The small molecule below binds the protein below.
Small molecule (SMILES): OC[C@H]1O[C@@H](O)[C@H](O)[C@@H](O)[C@@H]1O

Binding-site contacts:
Ligand atom C3 contacts residue ASP185 of chain 1.A at 3.7 Å.
Ligand atom C3 contacts residue ARG172 of chain 1.A at 3.9 Å.
Ligand atom O6 contacts residue SER266 of chain 1.A at 4.3 Å.
Ligand atom C2 contacts residue NDP1 of chain 1.G at 3.9 Å.
Ligand atom O1 contacts residue ASP185 of chain 1.A at 3.8 Å.
Ligand atom O4 contacts residue PHE163 of chain 1.A at 4.3 Å.
Ligand atom O3 contacts residue ASP185 of chain 1.A at 2.8 Å (salt-bridge).
Ligand atom O1 contacts residue LYS104 of chain 1.A at 2.6 Å (salt-bridge).
Ligand atom C5 contacts residue TYR267 of chain 1.A at 4.0 Å (hydrophobic).
Ligand atom O5 contacts residue ARG132 of chain 1.A at 4.1 Å.
Ligand atom C2 contacts residue LYS104 of chain 1.A at 3.6 Å.
Ligand atom O2 contacts residue ASP185 of chain 1.A at 2.7 Å (salt-bridge).
Ligand atom C4 contacts residue ASP185 of chain 1.A at 4.4 Å.
Ligand atom C4 contacts residue PHE163 of chain 1.A at 4.3 Å (hydrophobic).
Ligand atom O1 contacts residue TYR189 of chain 1.A at 2.4 Å (h-bond).
Ligand atom O2 contacts residue NDP1 of chain 1.G at 3.4 Å.
Ligand atom O1 contacts residue NDP1 of chain 1.G at 3.2 Å.
Ligand atom C5 contacts residue NDP1 of chain 1.G at 4.3 Å.
Ligand atom C6 contacts residue ILE186 of chain 1.A at 4.2 Å (hydrophobic).
Ligand atom O2 contacts residue ARG172 of chain 1.A at 3.2 Å (salt-bridge).
Ligand atom O6 contacts residue THR265 of chain 1.A at 3.8 Å.
Ligand atom C1 contacts residue NDP1 of chain 1.G at 3.2 Å.
Ligand atom O5 contacts residue NDP1 of chain 1.G at 4.0 Å.
Ligand atom O6 contacts residue ARG132 of chain 1.A at 3.3 Å (salt-bridge).
Ligand atom C3 contacts residue NDP1 of chain 1.G at 4.0 Å.
Ligand atom C1 contacts residue ASP185 of chain 1.A at 4.3 Å.
Ligand atom O5 contacts residue ILE186 of chain 1.A at 4.3 Å.
Ligand atom O4 contacts residue TYR267 of chain 1.A at 4.4 Å.
Ligand atom O3 contacts residue ARG172 of chain 1.A at 3.3 Å (salt-bridge).
Ligand atom O3 contacts residue PHE163 of chain 1.A at 3.5 Å.
Ligand atom C3 contacts residue PHE163 of chain 1.A at 4.4 Å (hydrophobic).
Ligand atom C6 contacts residue ARG132 of chain 1.A at 4.4 Å.
Ligand atom C1 contacts residue TYR189 of chain 1.A at 3.4 Å (hydrophobic).
Ligand atom O2 contacts residue LYS104 of chain 1.A at 3.0 Å (salt-bridge).
Ligand atom C1 contacts residue LYS104 of chain 1.A at 3.7 Å.
Ligand atom C2 contacts residue ARG172 of chain 1.A at 4.1 Å.
Ligand atom C2 contacts residue ASP185 of chain 1.A at 3.5 Å.
Ligand atom O6 contacts residue TYR267 of chain 1.A at 4.0 Å.
Ligand atom O5 contacts residue TYR189 of chain 1.A at 3.4 Å (h-bond).

Sequence of chain 1.A:
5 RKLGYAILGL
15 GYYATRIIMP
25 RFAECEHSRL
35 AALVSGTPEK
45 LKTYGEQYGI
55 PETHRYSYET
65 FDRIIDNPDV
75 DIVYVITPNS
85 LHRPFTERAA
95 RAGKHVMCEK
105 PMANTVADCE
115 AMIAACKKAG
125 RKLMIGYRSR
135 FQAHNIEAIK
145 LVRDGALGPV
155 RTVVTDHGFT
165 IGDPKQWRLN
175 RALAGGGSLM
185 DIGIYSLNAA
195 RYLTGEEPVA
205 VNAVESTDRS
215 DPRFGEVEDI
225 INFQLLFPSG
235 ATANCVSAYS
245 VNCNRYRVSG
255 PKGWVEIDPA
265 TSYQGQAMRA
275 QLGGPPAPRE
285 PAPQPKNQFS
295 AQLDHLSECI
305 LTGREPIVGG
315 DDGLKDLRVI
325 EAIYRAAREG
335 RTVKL